Binding-site contacts:
Ligand atom C4' contacts residue LYS41 of chain 1.A at 4.0 Å.
Ligand atom P contacts residue LYS41 of chain 1.A at 3.8 Å.
Ligand atom C3' contacts residue HIS119 of chain 1.A at 4.0 Å.
Ligand atom P contacts residue HIS119 of chain 1.A at 3.9 Å.
Ligand atom C6 contacts residue VAL43 of chain 1.A at 3.9 Å (hydrophobic).
Ligand atom N3 contacts residue THR45 of chain 1.A at 2.6 Å (h-bond).
Ligand atom C2 contacts residue ASN44 of chain 1.A at 3.9 Å.
Ligand atom C6 contacts residue PHE120 of chain 1.A at 3.9 Å (hydrophobic).
Ligand atom P contacts residue GLN11 of chain 1.A at 4.0 Å.
Ligand atom O4' contacts residue VAL43 of chain 1.A at 3.2 Å (h-bond).
Ligand atom O2' contacts residue LYS41 of chain 1.A at 2.9 Å (salt-bridge).
Ligand atom O2 contacts residue PHE120 of chain 1.A at 3.8 Å.
Ligand atom N4 contacts residue PHE120 of chain 1.A at 3.8 Å.
Ligand atom N4 contacts residue THR45 of chain 1.A at 3.3 Å (h-bond).
Ligand atom N1 contacts residue PHE120 of chain 1.A at 3.9 Å.
Ligand atom O3' contacts residue HIS119 of chain 1.A at 3.2 Å.
Ligand atom O3P contacts residue HIS119 of chain 1.A at 2.6 Å (h-bond).
Ligand atom O4' contacts residue LYS41 of chain 1.A at 3.5 Å.
Ligand atom O2P contacts residue GLN11 of chain 1.A at 3.0 Å (h-bond).
Ligand atom C2' contacts residue LYS41 of chain 1.A at 3.9 Å.
Ligand atom N3 contacts residue PHE120 of chain 1.A at 3.2 Å.
Ligand atom O2 contacts residue THR45 of chain 1.A at 2.8 Å (h-bond).
Ligand atom O1P contacts residue HIS12 of chain 1.A at 2.6 Å (h-bond).
Ligand atom C1' contacts residue LYS41 of chain 1.A at 3.6 Å.
Ligand atom C2 contacts residue THR45 of chain 1.A at 3.5 Å.
Ligand atom O2' contacts residue HIS12 of chain 1.A at 3.5 Å (h-bond).
Ligand atom P contacts residue HIS12 of chain 1.A at 3.5 Å.
Ligand atom O2P contacts residue LYS41 of chain 1.A at 3.6 Å (salt-bridge).
Ligand atom C3' contacts residue PHE120 of chain 1.A at 3.6 Å (hydrophobic).
Ligand atom O2 contacts residue HIS12 of chain 1.A at 3.0 Å.
Ligand atom C2' contacts residue PHE120 of chain 1.A at 3.2 Å (hydrophobic).
Ligand atom O1P contacts residue HIS119 of chain 1.A at 3.6 Å.
Ligand atom N1 contacts residue VAL43 of chain 1.A at 3.9 Å.
Ligand atom C2 contacts residue PHE120 of chain 1.A at 3.6 Å (hydrophobic).
Ligand atom O2 contacts residue ASN44 of chain 1.A at 3.3 Å.
Ligand atom C4 contacts residue THR45 of chain 1.A at 3.4 Å.
Ligand atom C1' contacts residue VAL43 of chain 1.A at 3.6 Å (hydrophobic).
Ligand atom O1P contacts residue PHE120 of chain 1.A at 2.9 Å (h-bond).
Ligand atom C4 contacts residue PHE120 of chain 1.A at 3.7 Å (hydrophobic).
Ligand atom C5 contacts residue ASP121 of chain 1.A at 3.9 Å.

This small molecule binds to this protein.
Small molecule (SMILES): Nc1ccn([C@@H]2O[C@H](CO)[C@@H](O)[C@H]2OP(=O)(O)O)c(=O)n1

Sequence of chain 1.A:
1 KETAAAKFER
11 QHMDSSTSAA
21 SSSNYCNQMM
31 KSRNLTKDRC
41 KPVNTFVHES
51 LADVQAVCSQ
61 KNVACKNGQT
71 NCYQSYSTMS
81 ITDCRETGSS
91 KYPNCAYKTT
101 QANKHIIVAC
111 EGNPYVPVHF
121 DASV